Sequence of chain 1.A:
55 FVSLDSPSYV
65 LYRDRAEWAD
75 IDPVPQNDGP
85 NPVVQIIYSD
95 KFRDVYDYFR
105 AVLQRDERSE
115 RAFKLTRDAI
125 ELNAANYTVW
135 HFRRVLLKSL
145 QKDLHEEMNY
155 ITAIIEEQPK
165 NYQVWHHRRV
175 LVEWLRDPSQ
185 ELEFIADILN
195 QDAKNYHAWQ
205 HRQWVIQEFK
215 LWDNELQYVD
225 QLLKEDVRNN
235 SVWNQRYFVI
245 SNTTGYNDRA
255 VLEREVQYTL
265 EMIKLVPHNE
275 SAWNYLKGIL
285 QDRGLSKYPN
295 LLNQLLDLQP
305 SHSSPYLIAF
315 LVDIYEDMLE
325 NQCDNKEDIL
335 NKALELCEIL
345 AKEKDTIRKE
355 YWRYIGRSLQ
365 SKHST

Sequence of chain 1.B:
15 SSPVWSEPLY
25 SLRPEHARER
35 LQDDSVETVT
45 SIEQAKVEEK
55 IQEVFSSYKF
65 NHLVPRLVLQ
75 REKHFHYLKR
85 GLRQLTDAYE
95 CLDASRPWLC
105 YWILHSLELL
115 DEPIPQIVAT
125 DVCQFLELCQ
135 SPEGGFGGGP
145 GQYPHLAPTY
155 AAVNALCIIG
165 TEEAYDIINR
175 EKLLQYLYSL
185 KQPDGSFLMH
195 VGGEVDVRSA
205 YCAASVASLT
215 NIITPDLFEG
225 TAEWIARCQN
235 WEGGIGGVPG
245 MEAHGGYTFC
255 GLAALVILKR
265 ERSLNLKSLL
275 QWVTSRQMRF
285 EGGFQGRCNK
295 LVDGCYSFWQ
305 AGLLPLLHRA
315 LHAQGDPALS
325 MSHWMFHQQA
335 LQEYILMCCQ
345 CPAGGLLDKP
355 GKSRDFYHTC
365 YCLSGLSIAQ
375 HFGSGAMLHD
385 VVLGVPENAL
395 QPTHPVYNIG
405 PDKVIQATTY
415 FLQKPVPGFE

Binding-site contacts:
Ligand atom NBC contacts residue HIS362 of chain 1.B at 3.1 Å (h-bond).
Ligand atom CAS contacts residue ZN1 of chain 1.E at 3.1 Å.
Ligand atom OAG contacts residue ALA151 of chain 1.B at 3.8 Å.
Ligand atom CAP contacts residue TYR361 of chain 1.B at 3.7 Å (hydrophobic).
Ligand atom CAT contacts residue ZN1 of chain 1.E at 3.0 Å.
Ligand atom CAS contacts residue HIS362 of chain 1.B at 3.6 Å.
Ligand atom CAJ contacts residue TYR361 of chain 1.B at 3.5 Å (hydrophobic).
Ligand atom NBC contacts residue ASP297 of chain 1.B at 2.9 Å (salt-bridge).
Ligand atom CAA contacts residue TYR361 of chain 1.B at 3.2 Å (hydrophobic).
Ligand atom CAD contacts residue CYS254 of chain 1.B at 3.8 Å (hydrophobic).
Ligand atom NBC contacts residue CYS299 of chain 1.B at 3.7 Å.
Ligand atom CAL contacts residue ARG202 of chain 1.B at 3.8 Å.
Ligand atom OBD contacts residue TRP102 of chain 1.B at 3.8 Å.
Ligand atom NAF contacts residue TRP106 of chain 1.B at 3.7 Å.
Ligand atom CAA contacts residue TRP303 of chain 1.B at 3.6 Å (hydrophobic).
Ligand atom CAT contacts residue ASP297 of chain 1.B at 3.0 Å.
Ligand atom CAJ contacts residue ASP359 of chain 1.B at 3.8 Å.
Ligand atom OAG contacts residue TRP102 of chain 1.B at 3.0 Å.
Ligand atom CAE contacts residue CYS254 of chain 1.B at 3.6 Å (hydrophobic).
Ligand atom NBC contacts residue ZN1 of chain 1.E at 2.0 Å.
Ligand atom NBL contacts residue TRP102 of chain 1.B at 3.6 Å.
Ligand atom CAN contacts residue TYR166 of chain 1.A at 3.2 Å (hydrophobic).
Ligand atom CAL contacts residue TYR166 of chain 1.A at 3.7 Å (hydrophobic).
Ligand atom CAC contacts residue TRP102 of chain 1.B at 3.7 Å (hydrophobic).
Ligand atom CBG contacts residue TYR361 of chain 1.B at 3.6 Å (hydrophobic).
Ligand atom CAL contacts residue TYR251 of chain 1.B at 3.8 Å (hydrophobic).
Ligand atom NAF contacts residue ASP359 of chain 1.B at 3.7 Å.
Ligand atom CAE contacts residue TYR205 of chain 1.B at 3.7 Å (hydrophobic).
Ligand atom CAM contacts residue GLY250 of chain 1.B at 3.3 Å.
Ligand atom CAE contacts residue TRP303 of chain 1.B at 3.6 Å (hydrophobic).
Ligand atom NAF contacts residue TYR361 of chain 1.B at 3.7 Å.
Ligand atom CAK contacts residue GLY250 of chain 1.B at 3.5 Å.
Ligand atom CAC contacts residue CYS206 of chain 1.B at 3.6 Å (hydrophobic).
Ligand atom CAC contacts residue TYR154 of chain 1.B at 3.6 Å (hydrophobic).
Ligand atom CAS contacts residue TYR361 of chain 1.B at 3.5 Å (hydrophobic).
Ligand atom CAO contacts residue ASP359 of chain 1.B at 3.8 Å.
Ligand atom CAD contacts residue ARG202 of chain 1.B at 3.5 Å.
Ligand atom OAH contacts residue TYR166 of chain 1.A at 3.7 Å.
Ligand atom CAX contacts residue TRP102 of chain 1.B at 3.7 Å (hydrophobic).
Ligand atom CBE contacts residue TRP102 of chain 1.B at 3.3 Å (hydrophobic).

The protein below binds the small molecule below.
Small molecule (SMILES): Cc1ccccc1S(=O)(=O)N(CCN(Cc1cncn1C)c1ccc(C#N)cc1)CC1CCN(C(=O)OC(C)(C)C)CC1